Binding-site contacts:
Ligand atom N2 contacts residue ASN12 of chain 1.H at 3.8 Å.
Ligand atom C5 contacts residue ASN12 of chain 1.H at 4.1 Å.
Ligand atom C7 contacts residue ASN12 of chain 1.H at 3.9 Å.
Ligand atom O5 contacts residue ASN12 of chain 1.H at 2.7 Å (h-bond).
Ligand atom C1 contacts residue ASN12 of chain 1.H at 2.2 Å.
Ligand atom C2 contacts residue ASN12 of chain 1.H at 3.2 Å.
Ligand atom O7 contacts residue ASN12 of chain 1.H at 3.7 Å.

A protein and the small-molecule ligand that binds it are described below.
Small molecule (SMILES): CC(=O)N[C@H]1[C@H](O[C@H]2[C@H](O)[C@@H](NC(C)=O)CO[C@@H]2CO)O[C@H](CO)[C@@H](O)[C@@H]1O

Sequence of chain 1.H:
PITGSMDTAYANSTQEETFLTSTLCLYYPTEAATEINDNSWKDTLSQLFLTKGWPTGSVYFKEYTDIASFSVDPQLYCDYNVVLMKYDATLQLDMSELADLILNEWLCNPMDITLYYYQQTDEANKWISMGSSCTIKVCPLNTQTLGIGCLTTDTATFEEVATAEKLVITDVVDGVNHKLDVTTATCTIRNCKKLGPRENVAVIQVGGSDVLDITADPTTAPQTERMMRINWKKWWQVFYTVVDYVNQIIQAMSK